Binding-site contacts:
Ligand atom O27 contacts residue CO1 of chain 1.C at 2.0 Å.
Ligand atom C37 contacts residue CYS168 of chain 1.A at 3.3 Å (hydrophobic).
Ligand atom O27 contacts residue GLU203 of chain 1.A at 2.6 Å (salt-bridge).
Ligand atom C53 contacts residue TYR61 of chain 1.A at 3.1 Å (hydrophobic).
Ligand atom C23 contacts residue CO1 of chain 1.B at 3.0 Å.
Ligand atom O31 contacts residue GLU203 of chain 1.A at 3.2 Å (salt-bridge).
Ligand atom N24 contacts residue ASP107 of chain 1.A at 3.1 Å (salt-bridge).
Ligand atom C25 contacts residue CO1 of chain 1.B at 3.0 Å.
Ligand atom C23 contacts residue CO1 of chain 1.C at 2.9 Å.
Ligand atom C11 contacts residue CO1 of chain 1.C at 3.0 Å.
Ligand atom O31 contacts residue ASP107 of chain 1.A at 3.6 Å (salt-bridge).
Ligand atom N24 contacts residue CO1 of chain 1.C at 2.1 Å.
Ligand atom C15 contacts residue TRP220 of chain 1.A at 3.6 Å (hydrophobic).
Ligand atom C33 contacts residue HIS177 of chain 1.A at 3.6 Å.
Ligand atom N24 contacts residue ASP96 of chain 1.A at 3.0 Å (salt-bridge).
Ligand atom O31 contacts residue HIS177 of chain 1.A at 2.8 Å (h-bond).
Ligand atom C6 contacts residue CYS69 of chain 1.A at 3.5 Å (hydrophobic).
Ligand atom C14 contacts residue TYR61 of chain 1.A at 3.5 Å (hydrophobic).
Ligand atom O31 contacts residue HIS170 of chain 1.A at 2.8 Å (h-bond).
Ligand atom O27 contacts residue GLU234 of chain 1.A at 2.8 Å (salt-bridge).
Ligand atom C15 contacts residue HIS78 of chain 1.A at 3.5 Å.
Ligand atom O27 contacts residue ASP96 of chain 1.A at 3.1 Å (salt-bridge).
Ligand atom C23 contacts residue ASP96 of chain 1.A at 3.3 Å.
Ligand atom O31 contacts residue CO1 of chain 1.B at 2.4 Å.
Ligand atom C14 contacts residue TYR64 of chain 1.A at 3.4 Å (hydrophobic).
Ligand atom O41 contacts residue TYR167 of chain 1.A at 3.6 Å.
Ligand atom O41 contacts residue HIS78 of chain 1.A at 2.8 Å (h-bond).
Ligand atom C25 contacts residue GLU203 of chain 1.A at 3.6 Å.
Ligand atom C49 contacts residue TYR61 of chain 1.A at 3.6 Å (hydrophobic).
Ligand atom C11 contacts residue PHE176 of chain 1.A at 3.7 Å (hydrophobic).
Ligand atom C23 contacts residue GLU203 of chain 1.A at 3.4 Å.
Ligand atom C11 contacts residue CO1 of chain 1.B at 3.7 Å.
Ligand atom C4 contacts residue PHE176 of chain 1.A at 3.3 Å (hydrophobic).
Ligand atom C6 contacts residue HIS78 of chain 1.A at 3.5 Å.
Ligand atom O27 contacts residue CO1 of chain 1.B at 2.0 Å.
Ligand atom O27 contacts residue ASP107 of chain 1.A at 3.1 Å (salt-bridge).
Ligand atom C37 contacts residue TYR167 of chain 1.A at 3.6 Å (hydrophobic).
Ligand atom N24 contacts residue THR98 of chain 1.A at 3.1 Å (h-bond).
Ligand atom C11 contacts residue ASP96 of chain 1.A at 3.7 Å.
Ligand atom C25 contacts residue HIS177 of chain 1.A at 3.6 Å.

Sequence of chain 1.A:
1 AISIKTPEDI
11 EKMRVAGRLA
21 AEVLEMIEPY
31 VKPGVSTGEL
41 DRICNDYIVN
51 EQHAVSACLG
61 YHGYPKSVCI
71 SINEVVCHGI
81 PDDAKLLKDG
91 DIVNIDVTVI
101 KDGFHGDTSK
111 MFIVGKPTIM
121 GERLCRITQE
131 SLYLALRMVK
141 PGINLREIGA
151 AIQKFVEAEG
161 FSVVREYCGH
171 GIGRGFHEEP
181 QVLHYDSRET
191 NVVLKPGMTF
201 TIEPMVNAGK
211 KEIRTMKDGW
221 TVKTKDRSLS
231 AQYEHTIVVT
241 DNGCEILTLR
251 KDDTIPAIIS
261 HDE

The small molecule below binds the protein below.
Small molecule (SMILES): COC(=O)[C@@H](CC(C)C)NC(=O)[C@H](C)NC(=O)[C@@H](O)[C@H](N)c1ccc(C(C)C)cc1